This small molecule binds to this protein.
Small molecule (SMILES): CCC/C=N\O

Binding-site contacts:
Ligand atom O1 contacts residue ILE237 of chain 1.A at 4.2 Å.
Ligand atom O1 contacts residue HEM1 of chain 1.I at 2.7 Å (h-bond).
Ligand atom C2 contacts residue TYR339 of chain 1.A at 3.5 Å (hydrophobic).
Ligand atom N1 contacts residue HIS340 of chain 1.A at 3.6 Å.
Ligand atom C3 contacts residue MET49 of chain 1.A at 4.3 Å (hydrophobic).
Ligand atom C1 contacts residue SER239 of chain 1.A at 3.8 Å.
Ligand atom C4 contacts residue MET49 of chain 1.A at 3.3 Å (hydrophobic).
Ligand atom C3 contacts residue HIS340 of chain 1.A at 4.2 Å.
Ligand atom C2 contacts residue HEM1 of chain 1.I at 4.3 Å.
Ligand atom C3 contacts residue TYR339 of chain 1.A at 3.7 Å (hydrophobic).
Ligand atom C4 contacts residue LEU165 of chain 1.A at 3.7 Å (hydrophobic).
Ligand atom N1 contacts residue SER239 of chain 1.A at 3.4 Å (h-bond).
Ligand atom N1 contacts residue HEM1 of chain 1.I at 2.0 Å.
Ligand atom C3 contacts residue LEU338 of chain 1.A at 4.1 Å (hydrophobic).
Ligand atom C2 contacts residue HIS340 of chain 1.A at 3.6 Å.
Ligand atom C4 contacts residue HEM1 of chain 1.I at 4.0 Å.
Ligand atom C2 contacts residue SER239 of chain 1.A at 3.8 Å.
Ligand atom O1 contacts residue SER239 of chain 1.A at 2.7 Å (h-bond).
Ligand atom N1 contacts residue HIS319 of chain 1.A at 4.2 Å.
Ligand atom C1 contacts residue HIS340 of chain 1.A at 4.0 Å.
Ligand atom O1 contacts residue HIS340 of chain 1.A at 2.7 Å (h-bond).
Ligand atom C1 contacts residue HEM1 of chain 1.I at 2.9 Å.

Sequence of chain 1.A:
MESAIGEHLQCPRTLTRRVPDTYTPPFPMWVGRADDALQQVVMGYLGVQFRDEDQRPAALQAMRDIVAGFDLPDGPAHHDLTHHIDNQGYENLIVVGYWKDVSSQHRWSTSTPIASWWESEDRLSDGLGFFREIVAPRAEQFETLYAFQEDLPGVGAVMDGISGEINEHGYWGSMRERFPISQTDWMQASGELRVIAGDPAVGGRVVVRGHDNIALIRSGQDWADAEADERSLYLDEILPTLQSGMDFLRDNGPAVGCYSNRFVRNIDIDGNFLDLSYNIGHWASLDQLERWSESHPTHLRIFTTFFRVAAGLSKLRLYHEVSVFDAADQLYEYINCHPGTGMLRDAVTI